This protein binds this small molecule.
Small molecule (SMILES): CO[C@@H]1[C@H](O)[C@@H](COP(=O)(O)O[P](=O)(S)OP(=O)(O)OC[C@H]2O[C@@H](n3cnc4c(N)ncnc43)[C@H](O)[C@@H]2O)O[C@H]1n1c[n+](C)c2c(O)nc(N)nc21

Binding-site contacts:
Ligand atom N7 contacts residue TRP29 of chain 1.B at 3.6 Å.
Ligand atom O6 contacts residue ARG130 of chain 1.B at 3.8 Å.
Ligand atom C2 contacts residue TRP29 of chain 1.B at 4.0 Å (hydrophobic).
Ligand atom C2 contacts residue TRP75 of chain 1.B at 3.4 Å (hydrophobic).
Ligand atom N8 contacts residue TRP75 of chain 1.B at 3.6 Å.
Ligand atom N10 contacts residue GLU76 of chain 1.B at 3.0 Å (salt-bridge).
Ligand atom C22 contacts residue TRP75 of chain 1.B at 3.2 Å (hydrophobic).
Ligand atom O16 contacts residue TRP29 of chain 1.B at 3.4 Å.
Ligand atom N6 contacts residue TRP75 of chain 1.B at 3.6 Å.
Ligand atom O9 contacts residue LYS135 of chain 1.B at 3.6 Å.
Ligand atom C5 contacts residue TRP29 of chain 1.B at 3.3 Å (hydrophobic).
Ligand atom O4 contacts residue ARG130 of chain 1.B at 3.7 Å.
Ligand atom P2 contacts residue LYS135 of chain 1.B at 3.7 Å.
Ligand atom O11 contacts residue ARG85 of chain 1.B at 4.0 Å.
Ligand atom C3 contacts residue TRP29 of chain 1.B at 3.7 Å (hydrophobic).
Ligand atom O10 contacts residue ARG130 of chain 1.B at 4.0 Å.
Ligand atom C19 contacts residue TRP75 of chain 1.B at 3.5 Å (hydrophobic).
Ligand atom C5 contacts residue TRP75 of chain 1.B at 3.3 Å (hydrophobic).
Ligand atom C1 contacts residue TRP29 of chain 1.B at 3.9 Å (hydrophobic).
Ligand atom C18 contacts residue TRP75 of chain 1.B at 3.5 Å (hydrophobic).
Ligand atom C5 contacts residue GLU76 of chain 1.B at 3.9 Å.
Ligand atom S1 contacts residue ASN128 of chain 1.B at 4.0 Å.
Ligand atom C1 contacts residue TRP75 of chain 1.B at 3.7 Å (hydrophobic).
Ligand atom O8 contacts residue LYS135 of chain 1.B at 3.5 Å.
Ligand atom N7 contacts residue TRP75 of chain 1.B at 3.3 Å.
Ligand atom C4 contacts residue TRP29 of chain 1.B at 3.4 Å (hydrophobic).
Ligand atom N10 contacts residue TRP75 of chain 1.B at 3.5 Å.
Ligand atom N9 contacts residue GLU76 of chain 1.B at 2.6 Å (salt-bridge).
Ligand atom C3 contacts residue TRP75 of chain 1.B at 3.4 Å (hydrophobic).
Ligand atom N6 contacts residue TRP29 of chain 1.B at 3.8 Å.
Ligand atom N10 contacts residue TRP29 of chain 1.B at 3.6 Å.
Ligand atom N8 contacts residue TRP29 of chain 1.B at 4.0 Å.
Ligand atom S1 contacts residue LYS135 of chain 1.B at 3.5 Å.
Ligand atom C1 contacts residue GLU76 of chain 1.B at 3.2 Å.
Ligand atom C4 contacts residue TRP75 of chain 1.B at 3.3 Å (hydrophobic).
Ligand atom S1 contacts residue ARG130 of chain 1.B at 2.8 Å (salt-bridge).
Ligand atom O16 contacts residue MET74 of chain 1.B at 3.2 Å.
Ligand atom O16 contacts residue GLU76 of chain 1.B at 3.6 Å.
Ligand atom C22 contacts residue TRP139 of chain 1.B at 3.9 Å (hydrophobic).
Ligand atom O16 contacts residue TRP75 of chain 1.B at 2.8 Å (h-bond).

Sequence of chain 1.B:
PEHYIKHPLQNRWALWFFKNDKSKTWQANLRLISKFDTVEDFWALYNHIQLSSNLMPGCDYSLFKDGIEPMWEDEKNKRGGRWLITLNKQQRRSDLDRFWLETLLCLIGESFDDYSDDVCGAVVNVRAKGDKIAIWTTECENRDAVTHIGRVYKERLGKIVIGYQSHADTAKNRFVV